Binding-site contacts:
Ligand atom O2X contacts residue ARG230 of chain 1.G at 2.9 Å (salt-bridge).
Ligand atom O2' contacts residue SER291 of chain 1.G at 2.6 Å (h-bond).
Ligand atom O4 contacts residue SER129 of chain 1.G at 3.4 Å (h-bond).
Ligand atom C5A contacts residue HIS201 of chain 1.G at 3.4 Å.
Ligand atom O5 contacts residue CYS131 of chain 1.G at 3.0 Å (h-bond).
Ligand atom C6A contacts residue ASN187 of chain 1.G at 3.4 Å.
Ligand atom C8 contacts residue TRP223 of chain 1.G at 2.9 Å (hydrophobic).
Ligand atom N3 contacts residue VAL202 of chain 1.G at 3.4 Å.
Ligand atom N9 contacts residue TRP223 of chain 1.G at 3.5 Å (h-bond).
Ligand atom O3 contacts residue CYS131 of chain 1.G at 2.7 Å (h-bond).
Ligand atom C5A contacts residue CYS131 of chain 1.G at 3.3 Å (hydrophobic).
Ligand atom O3 contacts residue TYR158 of chain 1.G at 3.3 Å.
Ligand atom N2 contacts residue GLY200 of chain 1.G at 3.2 Å (h-bond).
Ligand atom O3P contacts residue GLY90 of chain 1.G at 3.5 Å.
Ligand atom N7 contacts residue TRP223 of chain 1.G at 3.1 Å (h-bond).
Ligand atom C4 contacts residue VAL202 of chain 1.G at 3.4 Å (hydrophobic).
Ligand atom O1X contacts residue ARG230 of chain 1.G at 2.9 Å (salt-bridge).
Ligand atom O1X contacts residue ASN187 of chain 1.G at 2.9 Å (h-bond).
Ligand atom N2 contacts residue VAL202 of chain 1.G at 3.4 Å (h-bond).
Ligand atom C3 contacts residue CYS131 of chain 1.G at 2.9 Å (hydrophobic).
Ligand atom O4 contacts residue CYS131 of chain 1.G at 2.9 Å (h-bond).
Ligand atom O1P contacts residue VAL202 of chain 1.G at 2.9 Å (h-bond).
Ligand atom C6 contacts residue TRP223 of chain 1.G at 3.5 Å (hydrophobic).
Ligand atom C3 contacts residue GLY89 of chain 1.G at 3.4 Å.
Ligand atom C3' contacts residue ASP292 of chain 1.G at 3.3 Å.
Ligand atom O4' contacts residue ILE267 of chain 1.G at 3.4 Å.
Ligand atom C2A contacts residue CYS131 of chain 1.G at 2.8 Å (hydrophobic).
Ligand atom O2' contacts residue GLY224 of chain 1.G at 3.4 Å (h-bond).
Ligand atom C4A contacts residue HIS201 of chain 1.G at 3.2 Å.
Ligand atom C1 contacts residue CYS131 of chain 1.G at 3.5 Å (hydrophobic).
Ligand atom O5 contacts residue LYS297 of chain 1.G at 3.4 Å (salt-bridge).
Ligand atom O6 contacts residue LYS209 of chain 1.G at 2.5 Å (salt-bridge).
Ligand atom O2' contacts residue TRP223 of chain 1.G at 3.2 Å (h-bond).
Ligand atom O1X contacts residue LYS297 of chain 1.G at 3.0 Å (salt-bridge).
Ligand atom O1P contacts residue HIS201 of chain 1.G at 3.5 Å.
Ligand atom C2 contacts residue VAL202 of chain 1.G at 3.4 Å (hydrophobic).
Ligand atom O3P contacts residue LEU91 of chain 1.G at 2.9 Å (h-bond).
Ligand atom C4A contacts residue CYS131 of chain 1.G at 3.0 Å (hydrophobic).
Ligand atom O3' contacts residue ASP292 of chain 1.G at 2.6 Å (salt-bridge).
Ligand atom C6 contacts residue LYS209 of chain 1.G at 3.4 Å.

The small molecule below binds the protein below.
Small molecule (SMILES): C[C@@H]1O[C@H](OP(=O)(O)OP(=O)(O)OC[C@H]2O[C@@H](n3cnc4c(=O)[nH]c(N)nc43)[C@H](O)[C@@H]2O)[C@@H](O)[C@H](O)[C@@H]1O

Sequence of chain 1.G:
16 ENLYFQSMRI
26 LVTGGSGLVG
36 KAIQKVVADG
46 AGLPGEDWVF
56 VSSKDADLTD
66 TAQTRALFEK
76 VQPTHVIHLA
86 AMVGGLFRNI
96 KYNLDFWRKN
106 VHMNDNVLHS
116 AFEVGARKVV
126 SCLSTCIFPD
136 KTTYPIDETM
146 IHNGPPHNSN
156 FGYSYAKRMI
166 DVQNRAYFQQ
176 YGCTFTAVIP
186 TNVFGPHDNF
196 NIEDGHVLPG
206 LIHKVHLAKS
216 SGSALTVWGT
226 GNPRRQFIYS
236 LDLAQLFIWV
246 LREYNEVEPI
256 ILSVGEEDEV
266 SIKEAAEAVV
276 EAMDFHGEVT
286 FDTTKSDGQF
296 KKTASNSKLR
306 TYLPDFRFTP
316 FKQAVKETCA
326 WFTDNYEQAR